Sequence of chain 1.C:
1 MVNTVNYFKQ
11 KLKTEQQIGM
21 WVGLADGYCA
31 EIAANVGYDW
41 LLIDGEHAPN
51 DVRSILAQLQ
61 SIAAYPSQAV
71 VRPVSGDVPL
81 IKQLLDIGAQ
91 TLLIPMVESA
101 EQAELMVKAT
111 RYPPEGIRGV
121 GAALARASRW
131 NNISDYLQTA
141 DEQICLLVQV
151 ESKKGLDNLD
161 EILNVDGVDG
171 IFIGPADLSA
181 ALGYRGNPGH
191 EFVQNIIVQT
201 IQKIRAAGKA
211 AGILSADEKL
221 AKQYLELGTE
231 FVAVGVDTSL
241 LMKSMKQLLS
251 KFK

A protein and the small-molecule ligand that binds it are described below.
Small molecule (SMILES): CC(=O)C(=O)O

Binding-site contacts:
Ligand atom CB contacts residue SSN1 of chain 1.K at 3.7 Å.
Ligand atom CB contacts residue ARG72 of chain 1.B at 3.9 Å.
Ligand atom CA contacts residue GLY174 of chain 1.B at 3.6 Å.
Ligand atom OXT contacts residue VAL120 of chain 1.C at 4.0 Å.
Ligand atom CB contacts residue TRP21 of chain 1.B at 4.1 Å (hydrophobic).
Ligand atom O contacts residue ALA176 of chain 1.B at 2.9 Å (h-bond).
Ligand atom O contacts residue GLY174 of chain 1.B at 3.2 Å.
Ligand atom C contacts residue GLU151 of chain 1.B at 3.8 Å.
Ligand atom OXT contacts residue GLY174 of chain 1.B at 3.5 Å.
Ligand atom O3 contacts residue SSN1 of chain 1.K at 3.5 Å (h-bond).
Ligand atom CB contacts residue PHE172 of chain 1.B at 3.5 Å (hydrophobic).
Ligand atom O3 contacts residue GLN149 of chain 1.B at 3.1 Å (h-bond).
Ligand atom OXT contacts residue GLU151 of chain 1.B at 3.1 Å (salt-bridge).
Ligand atom CA contacts residue ARG72 of chain 1.B at 3.7 Å.
Ligand atom O contacts residue PRO175 of chain 1.B at 3.0 Å (h-bond).
Ligand atom CA contacts residue SSN1 of chain 1.K at 3.5 Å.
Ligand atom C contacts residue ALA176 of chain 1.B at 3.6 Å (hydrophobic).
Ligand atom O3 contacts residue GLU151 of chain 1.B at 3.2 Å (salt-bridge).
Ligand atom CA contacts residue GLN149 of chain 1.B at 3.8 Å.
Ligand atom CA contacts residue CO1 of chain 1.J at 2.8 Å.
Ligand atom O3 contacts residue ASP177 of chain 1.B at 4.1 Å.
Ligand atom C contacts residue GLY174 of chain 1.B at 3.2 Å.
Ligand atom O contacts residue SSN1 of chain 1.K at 3.7 Å.
Ligand atom CB contacts residue CO1 of chain 1.J at 4.2 Å.
Ligand atom C contacts residue SSN1 of chain 1.K at 3.8 Å.
Ligand atom C contacts residue CO1 of chain 1.J at 2.9 Å.
Ligand atom CB contacts residue LEU214 of chain 1.B at 3.8 Å (hydrophobic).
Ligand atom OXT contacts residue ASP177 of chain 1.B at 3.0 Å (salt-bridge).
Ligand atom OXT contacts residue PRO175 of chain 1.B at 4.1 Å.
Ligand atom C contacts residue ASP177 of chain 1.B at 4.0 Å.
Ligand atom O contacts residue ASP177 of chain 1.B at 4.1 Å.
Ligand atom OXT contacts residue ALA176 of chain 1.B at 3.6 Å (h-bond).
Ligand atom O3 contacts residue ARG72 of chain 1.B at 2.8 Å (salt-bridge).
Ligand atom CB contacts residue GLY174 of chain 1.B at 4.0 Å.
Ligand atom O3 contacts residue CO1 of chain 1.J at 2.0 Å.
Ligand atom CA contacts residue GLU151 of chain 1.B at 3.8 Å.
Ligand atom O3 contacts residue GLY174 of chain 1.B at 4.0 Å.
Ligand atom O contacts residue CO1 of chain 1.J at 4.2 Å.
Ligand atom OXT contacts residue CO1 of chain 1.J at 2.2 Å.
Ligand atom C contacts residue PRO175 of chain 1.B at 3.8 Å (hydrophobic).

Sequence of chain 1.B:
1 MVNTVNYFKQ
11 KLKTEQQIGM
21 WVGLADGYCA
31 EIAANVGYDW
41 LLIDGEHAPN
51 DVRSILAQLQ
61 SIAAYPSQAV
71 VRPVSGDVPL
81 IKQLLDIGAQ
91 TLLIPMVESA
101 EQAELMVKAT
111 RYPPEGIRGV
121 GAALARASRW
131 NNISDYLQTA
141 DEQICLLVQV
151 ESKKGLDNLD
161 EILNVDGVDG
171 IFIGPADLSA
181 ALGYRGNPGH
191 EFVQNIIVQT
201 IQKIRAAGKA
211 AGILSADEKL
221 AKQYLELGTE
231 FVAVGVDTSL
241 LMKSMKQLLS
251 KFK